Sequence of chain 1.A:
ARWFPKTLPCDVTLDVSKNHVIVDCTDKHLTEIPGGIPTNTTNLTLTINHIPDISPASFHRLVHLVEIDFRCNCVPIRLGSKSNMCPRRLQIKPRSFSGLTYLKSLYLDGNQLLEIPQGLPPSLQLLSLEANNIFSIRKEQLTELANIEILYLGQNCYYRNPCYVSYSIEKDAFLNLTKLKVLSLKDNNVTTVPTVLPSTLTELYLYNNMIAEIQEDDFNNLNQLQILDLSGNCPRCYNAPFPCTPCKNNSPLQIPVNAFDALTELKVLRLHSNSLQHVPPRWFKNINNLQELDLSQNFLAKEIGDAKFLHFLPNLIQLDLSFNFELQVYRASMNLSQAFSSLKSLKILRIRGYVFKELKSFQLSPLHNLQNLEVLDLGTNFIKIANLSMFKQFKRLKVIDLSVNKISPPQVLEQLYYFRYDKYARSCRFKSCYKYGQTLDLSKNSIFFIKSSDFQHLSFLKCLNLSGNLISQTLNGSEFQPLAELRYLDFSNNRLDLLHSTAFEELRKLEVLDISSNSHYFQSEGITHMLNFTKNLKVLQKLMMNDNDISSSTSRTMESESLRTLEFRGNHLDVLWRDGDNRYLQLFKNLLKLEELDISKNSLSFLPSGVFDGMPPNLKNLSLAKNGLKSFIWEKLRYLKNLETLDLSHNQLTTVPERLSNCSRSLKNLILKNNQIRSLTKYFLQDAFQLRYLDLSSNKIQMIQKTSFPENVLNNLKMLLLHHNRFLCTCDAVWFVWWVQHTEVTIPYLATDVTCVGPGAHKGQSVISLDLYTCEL

A small-molecule ligand and the protein it binds are described below.
Small molecule (SMILES): Nc1nc(=O)c2ncn([C@@H]3O[C@H](CO[P](=O)(O)O[C@H]4[C@@H](O)[C@H](n5ccc(=O)[nH]c5=O)O[C@@H]4CO[P](=O)(O)O[C@H]4[C@@H](O)[C@H](n5ccc(=O)[nH]c5=O)O[C@@H]4COP(=O)=O)[C@@H](OP(=O)(O)O)[C@H]3O)c2[nH]1

Binding-site contacts:
Ligand atom OP2 contacts residue ARG164 of chain 1.A at 2.8 Å (salt-bridge).
Ligand atom O2' contacts residue ARG451 of chain 1.A at 2.7 Å (salt-bridge).
Ligand atom OP1 contacts residue TYR446 of chain 1.A at 3.5 Å (h-bond).
Ligand atom O2' contacts residue CYS453 of chain 1.A at 3.4 Å.
Ligand atom O4' contacts residue ALA450 of chain 1.A at 3.4 Å.
Ligand atom C4' contacts residue LEU83 of chain 1.A at 3.1 Å (hydrophobic).
Ligand atom O2 contacts residue GLU134 of chain 1.A at 3.4 Å (salt-bridge).
Ligand atom O3' contacts residue LEU83 of chain 1.A at 3.5 Å.
Ligand atom N3 contacts residue ARG445 of chain 1.A at 3.3 Å (salt-bridge).
Ligand atom C2 contacts residue ARG451 of chain 1.A at 3.4 Å.
Ligand atom O5' contacts residue ARG445 of chain 1.A at 3.5 Å.
Ligand atom N1 contacts residue ARG451 of chain 1.A at 3.2 Å (salt-bridge).
Ligand atom O5' contacts residue TYR446 of chain 1.A at 3.5 Å (h-bond).
Ligand atom O4' contacts residue GLY84 of chain 1.A at 3.5 Å.
Ligand atom C2' contacts residue ARG451 of chain 1.A at 3.0 Å.
Ligand atom OP1 contacts residue ASP447 of chain 1.A at 2.9 Å (salt-bridge).
Ligand atom O3' contacts residue GLN159 of chain 1.A at 3.2 Å (h-bond).
Ligand atom C6 contacts residue ARG451 of chain 1.A at 3.4 Å.
Ligand atom O6 contacts residue SER452 of chain 1.A at 3.5 Å.
Ligand atom O2 contacts residue GLN159 of chain 1.A at 3.1 Å (h-bond).
Ligand atom OP2 contacts residue LEU83 of chain 1.A at 3.4 Å.
Ligand atom O4 contacts residue ARG451 of chain 1.A at 3.1 Å (salt-bridge).
Ligand atom N3 contacts residue GLU134 of chain 1.A at 3.0 Å (salt-bridge).
Ligand atom O4 contacts residue ASP113 of chain 1.A at 3.2 Å.
Ligand atom OP2 contacts residue SER452 of chain 1.A at 3.2 Å.
Ligand atom N7 contacts residue SER452 of chain 1.A at 3.4 Å.
Ligand atom OP1 contacts residue TYR162 of chain 1.A at 2.5 Å (h-bond).
Ligand atom O3' contacts residue ARG445 of chain 1.A at 3.4 Å (salt-bridge).
Ligand atom O3' contacts residue TYR162 of chain 1.A at 3.3 Å (h-bond).
Ligand atom O4 contacts residue HIS54 of chain 1.A at 2.9 Å (h-bond).
Ligand atom O2' contacts residue GLN159 of chain 1.A at 2.9 Å (h-bond).
Ligand atom C5' contacts residue LEU83 of chain 1.A at 3.1 Å (hydrophobic).
Ligand atom O2 contacts residue VAL79 of chain 1.A at 3.2 Å.
Ligand atom O4' contacts residue ARG445 of chain 1.A at 3.2 Å (salt-bridge).
Ligand atom OP2 contacts residue CYS453 of chain 1.A at 2.6 Å (h-bond).
Ligand atom O4 contacts residue ARG75 of chain 1.A at 3.2 Å (salt-bridge).
Ligand atom O2 contacts residue CYS76 of chain 1.A at 3.4 Å (h-bond).
Ligand atom OP1 contacts residue ARG445 of chain 1.A at 3.2 Å (salt-bridge).
Ligand atom C1' contacts residue ARG445 of chain 1.A at 3.1 Å.
Ligand atom O3' contacts residue CYS453 of chain 1.A at 3.4 Å (h-bond).